Sequence of chain 1.A:
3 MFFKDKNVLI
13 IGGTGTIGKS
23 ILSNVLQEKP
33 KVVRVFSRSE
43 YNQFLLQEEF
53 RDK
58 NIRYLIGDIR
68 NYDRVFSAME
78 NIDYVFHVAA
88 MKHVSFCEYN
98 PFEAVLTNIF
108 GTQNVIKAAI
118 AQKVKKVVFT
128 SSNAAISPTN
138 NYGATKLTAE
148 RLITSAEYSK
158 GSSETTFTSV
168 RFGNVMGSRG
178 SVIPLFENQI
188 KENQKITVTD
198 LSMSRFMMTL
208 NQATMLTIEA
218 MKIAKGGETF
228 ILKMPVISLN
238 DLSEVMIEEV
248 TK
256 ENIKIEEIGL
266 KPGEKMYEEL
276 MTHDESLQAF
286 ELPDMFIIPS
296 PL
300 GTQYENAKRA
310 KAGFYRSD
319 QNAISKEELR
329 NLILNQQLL

The small molecule below binds the protein below.
Small molecule (SMILES): CC(=O)N[C@H]1[C@@H](O[P](=O)(O)O[P](=O)(O)OC[C@H]2O[C@@H](n3ccc(=O)[nH]c3=O)[C@H](O)[C@@H]2O)O[C@H](CO)[C@@H](O)[C@@H]1O

Binding-site contacts:
Ligand atom C3' contacts residue LYS89 of chain 1.A at 3.5 Å.
Ligand atom O2A contacts residue SER178 of chain 1.A at 3.3 Å.
Ligand atom O5' contacts residue ASN171 of chain 1.A at 3.1 Å (h-bond).
Ligand atom C2 contacts residue THR196 of chain 1.A at 3.3 Å.
Ligand atom O3B contacts residue MET200 of chain 1.A at 2.9 Å (h-bond).
Ligand atom O4' contacts residue TYR139 of chain 1.A at 3.1 Å.
Ligand atom O2 contacts residue VAL195 of chain 1.A at 3.5 Å.
Ligand atom O4 contacts residue THR194 of chain 1.A at 3.3 Å (h-bond).
Ligand atom O2B contacts residue ARG202 of chain 1.A at 3.0 Å (salt-bridge).
Ligand atom O2' contacts residue THR196 of chain 1.A at 2.5 Å (h-bond).
Ligand atom O3' contacts residue TYR139 of chain 1.A at 2.8 Å (h-bond).
Ligand atom C1' contacts residue ASN171 of chain 1.A at 3.5 Å.
Ligand atom C7' contacts residue LYS89 of chain 1.A at 3.4 Å.
Ligand atom O7' contacts residue NAP1 of chain 1.G at 3.2 Å (h-bond).
Ligand atom C2B contacts residue GLU269 of chain 1.A at 3.3 Å.
Ligand atom O2 contacts residue THR196 of chain 1.A at 2.8 Å (h-bond).
Ligand atom C4 contacts residue THR194 of chain 1.A at 3.4 Å.
Ligand atom C5 contacts residue LEU182 of chain 1.A at 3.4 Å (hydrophobic).
Ligand atom N3 contacts residue THR196 of chain 1.A at 3.5 Å.
Ligand atom O2' contacts residue GLU269 of chain 1.A at 2.8 Å (salt-bridge).
Ligand atom C2B contacts residue THR196 of chain 1.A at 3.5 Å.
Ligand atom N3 contacts residue THR194 of chain 1.A at 2.7 Å (h-bond).
Ligand atom O7' contacts residue LYS89 of chain 1.A at 3.2 Å (salt-bridge).
Ligand atom C2 contacts residue THR194 of chain 1.A at 3.5 Å.
Ligand atom O6' contacts residue ASN171 of chain 1.A at 2.4 Å (h-bond).
Ligand atom O7' contacts residue SER175 of chain 1.A at 3.4 Å (h-bond).
Ligand atom O4 contacts residue LEU182 of chain 1.A at 3.1 Å.
Ligand atom PB contacts residue ASN171 of chain 1.A at 3.5 Å.
Ligand atom C6' contacts residue ASN171 of chain 1.A at 3.2 Å.
Ligand atom O3' contacts residue LYS89 of chain 1.A at 3.0 Å (salt-bridge).
Ligand atom N2' contacts residue LYS89 of chain 1.A at 3.4 Å (salt-bridge).
Ligand atom C2' contacts residue NAP1 of chain 1.G at 3.5 Å.
Ligand atom O3A contacts residue ASN171 of chain 1.A at 3.2 Å (h-bond).
Ligand atom O2 contacts residue LEU236 of chain 1.A at 3.5 Å.
Ligand atom O2' contacts residue MET200 of chain 1.A at 3.1 Å (h-bond).
Ligand atom O4' contacts residue SER129 of chain 1.A at 2.8 Å (h-bond).
Ligand atom C8' contacts residue LYS89 of chain 1.A at 3.2 Å.
Ligand atom C4 contacts residue LEU182 of chain 1.A at 3.5 Å (hydrophobic).
Ligand atom O2B contacts residue ASN171 of chain 1.A at 2.8 Å (h-bond).
Ligand atom O2A contacts residue VAL179 of chain 1.A at 2.8 Å (h-bond).